This protein binds this small molecule.
Small molecule (SMILES): C=C(c1ccccc1)[C@@]12CC[C@@H](O)[C@@H]1CC(CCCCCCCCCOP(=O)(O)OCC[N+](C)(C)C)=C2c1ccccc1

Sequence of chain 1.A:
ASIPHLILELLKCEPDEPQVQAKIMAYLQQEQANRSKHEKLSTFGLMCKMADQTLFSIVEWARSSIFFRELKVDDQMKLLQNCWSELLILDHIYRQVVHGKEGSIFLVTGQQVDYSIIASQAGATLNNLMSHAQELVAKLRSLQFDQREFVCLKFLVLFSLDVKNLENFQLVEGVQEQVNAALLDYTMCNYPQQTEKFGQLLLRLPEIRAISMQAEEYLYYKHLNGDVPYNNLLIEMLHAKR

Binding-site contacts:
Ligand atom O34 contacts residue TYR221 of chain 1.A at 3.8 Å.
Ligand atom C11 contacts residue PHE47 of chain 1.A at 3.6 Å (hydrophobic).
Ligand atom C18 contacts residue MET133 of chain 1.A at 4.1 Å (hydrophobic).
Ligand atom C28 contacts residue ALA125 of chain 1.A at 4.0 Å (hydrophobic).
Ligand atom C04 contacts residue HIS95 of chain 1.A at 3.8 Å.
Ligand atom P33 contacts residue LYS225 of chain 1.A at 3.6 Å.
Ligand atom C29 contacts residue PHE47 of chain 1.A at 3.9 Å (hydrophobic).
Ligand atom C05 contacts residue LEU91 of chain 1.A at 3.7 Å (hydrophobic).
Ligand atom C12 contacts residue CYS51 of chain 1.A at 3.7 Å (hydrophobic).
Ligand atom C30 contacts residue GLN124 of chain 1.A at 3.8 Å.
Ligand atom C11 contacts residue CYS51 of chain 1.A at 4.1 Å (hydrophobic).
Ligand atom C11 contacts residue MET50 of chain 1.A at 3.9 Å (hydrophobic).
Ligand atom C31 contacts residue LEU129 of chain 1.A at 3.6 Å (hydrophobic).
Ligand atom O42 contacts residue TYR221 of chain 1.A at 2.4 Å (h-bond).
Ligand atom O41 contacts residue TYR221 of chain 1.A at 3.2 Å (h-bond).
Ligand atom C31 contacts residue PHE47 of chain 1.A at 3.5 Å (hydrophobic).
Ligand atom O34 contacts residue GLY126 of chain 1.A at 3.7 Å.
Ligand atom O32 contacts residue LYS225 of chain 1.A at 3.5 Å (salt-bridge).
Ligand atom C26 contacts residue ILE121 of chain 1.A at 4.1 Å (hydrophobic).
Ligand atom C20 contacts residue HIS95 of chain 1.A at 3.7 Å.
Ligand atom O42 contacts residue LYS225 of chain 1.A at 2.6 Å (salt-bridge).
Ligand atom P33 contacts residue GLY126 of chain 1.A at 4.0 Å.
Ligand atom C18 contacts residue LEU132 of chain 1.A at 4.1 Å (hydrophobic).
Ligand atom C30 contacts residue PHE47 of chain 1.A at 3.7 Å (hydrophobic).
Ligand atom O41 contacts residue ALA125 of chain 1.A at 4.0 Å.
Ligand atom C21 contacts residue HIS95 of chain 1.A at 3.4 Å.
Ligand atom O41 contacts residue LEU129 of chain 1.A at 3.2 Å.
Ligand atom C20 contacts residue ALA136 of chain 1.A at 4.0 Å (hydrophobic).
Ligand atom C12 contacts residue MET50 of chain 1.A at 3.8 Å (hydrophobic).
Ligand atom C25 contacts residue MET133 of chain 1.A at 3.8 Å (hydrophobic).
Ligand atom C27 contacts residue ILE121 of chain 1.A at 3.6 Å (hydrophobic).
Ligand atom C19 contacts residue MET133 of chain 1.A at 4.1 Å (hydrophobic).
Ligand atom C27 contacts residue ALA125 of chain 1.A at 3.9 Å (hydrophobic).
Ligand atom C26 contacts residue MET50 of chain 1.A at 3.8 Å (hydrophobic).
Ligand atom C19 contacts residue LEU132 of chain 1.A at 3.9 Å (hydrophobic).
Ligand atom O41 contacts residue GLY126 of chain 1.A at 3.1 Å (h-bond).
Ligand atom C04 contacts residue LEU91 of chain 1.A at 3.8 Å (hydrophobic).
Ligand atom C13 contacts residue MET50 of chain 1.A at 4.1 Å (hydrophobic).
Ligand atom P33 contacts residue TYR221 of chain 1.A at 3.2 Å.
Ligand atom C14 contacts residue ILE92 of chain 1.A at 3.9 Å (hydrophobic).